Binding-site contacts:
Ligand atom OH contacts residue ASN1072 of chain 4.QA at 3.1 Å (h-bond).
Ligand atom CD1 contacts residue ALA1120 of chain 4.QA at 4.3 Å (hydrophobic).
Ligand atom CD1 contacts residue ASN1072 of chain 4.QA at 4.0 Å.
Ligand atom CD2 contacts residue GLN1063 of chain 4.QA at 3.6 Å.
Ligand atom CG2 contacts residue GLN1063 of chain 4.QA at 3.3 Å.
Ligand atom OH contacts residue HIS1068 of chain 4.QA at 3.8 Å.
Ligand atom CD1 contacts residue PHE1125 of chain 4.QA at 3.6 Å (hydrophobic).
Ligand atom CD2 contacts residue ALA1120 of chain 4.QA at 3.5 Å (hydrophobic).
Ligand atom CA contacts residue GLN1063 of chain 4.QA at 4.3 Å.
Ligand atom CE2 contacts residue ASN1072 of chain 4.QA at 4.4 Å.
Ligand atom CZ contacts residue ASN1072 of chain 4.QA at 3.5 Å.
Ligand atom CD1 contacts residue ASN1122 of chain 4.QA at 4.3 Å.
Ligand atom CG contacts residue GLN1063 of chain 4.QA at 4.3 Å.
Ligand atom CG contacts residue ALA1120 of chain 4.QA at 4.4 Å (hydrophobic).
Ligand atom CD2 contacts residue HIS1126 of chain 4.QA at 3.4 Å.
Ligand atom C contacts residue VAL1202 of chain 4.QA at 4.2 Å (hydrophobic).
Ligand atom O contacts residue HIS1126 of chain 4.QA at 3.3 Å (h-bond).
Ligand atom SD contacts residue ASN1072 of chain 4.QA at 3.7 Å.
Ligand atom CD1 contacts residue THR1121 of chain 4.QA at 3.0 Å.
Ligand atom O contacts residue VAL1202 of chain 4.QA at 3.2 Å.
Ligand atom O contacts residue GLN1063 of chain 4.QA at 2.9 Å (h-bond).
Ligand atom CG contacts residue ASN1072 of chain 4.QA at 4.2 Å.
Ligand atom C contacts residue GLN1063 of chain 4.QA at 3.9 Å.
Ligand atom O contacts residue THR1121 of chain 4.QA at 4.0 Å.
Ligand atom CD2 contacts residue LEU1129 of chain 4.QA at 4.2 Å (hydrophobic).
Ligand atom CB contacts residue GLN1063 of chain 4.QA at 4.5 Å.
Ligand atom CD1 contacts residue GLN1063 of chain 4.QA at 3.8 Å.
Ligand atom CE2 contacts residue GLN1063 of chain 4.QA at 3.3 Å.
Ligand atom CD2 contacts residue THR1121 of chain 4.QA at 4.0 Å.
Ligand atom C contacts residue HIS1126 of chain 4.QA at 4.0 Å.
Ligand atom CD2 contacts residue PHE1125 of chain 4.QA at 4.2 Å (hydrophobic).
Ligand atom CZ contacts residue GLN1063 of chain 4.QA at 4.1 Å.
Ligand atom CE1 contacts residue THR1121 of chain 4.QA at 3.9 Å.
Ligand atom CD2 contacts residue THR1121 of chain 4.QA at 4.3 Å.
Ligand atom CE1 contacts residue ASN1072 of chain 4.QA at 3.3 Å.
Ligand atom CG contacts residue THR1121 of chain 4.QA at 3.3 Å.
Ligand atom CG contacts residue HIS1126 of chain 4.QA at 4.3 Å.
Ligand atom CA contacts residue HIS1126 of chain 4.QA at 4.3 Å.
Ligand atom CB contacts residue THR1121 of chain 4.QA at 3.3 Å.
Ligand atom OH contacts residue GLN1063 of chain 4.QA at 3.7 Å.

Sequence of chain 4.QA:
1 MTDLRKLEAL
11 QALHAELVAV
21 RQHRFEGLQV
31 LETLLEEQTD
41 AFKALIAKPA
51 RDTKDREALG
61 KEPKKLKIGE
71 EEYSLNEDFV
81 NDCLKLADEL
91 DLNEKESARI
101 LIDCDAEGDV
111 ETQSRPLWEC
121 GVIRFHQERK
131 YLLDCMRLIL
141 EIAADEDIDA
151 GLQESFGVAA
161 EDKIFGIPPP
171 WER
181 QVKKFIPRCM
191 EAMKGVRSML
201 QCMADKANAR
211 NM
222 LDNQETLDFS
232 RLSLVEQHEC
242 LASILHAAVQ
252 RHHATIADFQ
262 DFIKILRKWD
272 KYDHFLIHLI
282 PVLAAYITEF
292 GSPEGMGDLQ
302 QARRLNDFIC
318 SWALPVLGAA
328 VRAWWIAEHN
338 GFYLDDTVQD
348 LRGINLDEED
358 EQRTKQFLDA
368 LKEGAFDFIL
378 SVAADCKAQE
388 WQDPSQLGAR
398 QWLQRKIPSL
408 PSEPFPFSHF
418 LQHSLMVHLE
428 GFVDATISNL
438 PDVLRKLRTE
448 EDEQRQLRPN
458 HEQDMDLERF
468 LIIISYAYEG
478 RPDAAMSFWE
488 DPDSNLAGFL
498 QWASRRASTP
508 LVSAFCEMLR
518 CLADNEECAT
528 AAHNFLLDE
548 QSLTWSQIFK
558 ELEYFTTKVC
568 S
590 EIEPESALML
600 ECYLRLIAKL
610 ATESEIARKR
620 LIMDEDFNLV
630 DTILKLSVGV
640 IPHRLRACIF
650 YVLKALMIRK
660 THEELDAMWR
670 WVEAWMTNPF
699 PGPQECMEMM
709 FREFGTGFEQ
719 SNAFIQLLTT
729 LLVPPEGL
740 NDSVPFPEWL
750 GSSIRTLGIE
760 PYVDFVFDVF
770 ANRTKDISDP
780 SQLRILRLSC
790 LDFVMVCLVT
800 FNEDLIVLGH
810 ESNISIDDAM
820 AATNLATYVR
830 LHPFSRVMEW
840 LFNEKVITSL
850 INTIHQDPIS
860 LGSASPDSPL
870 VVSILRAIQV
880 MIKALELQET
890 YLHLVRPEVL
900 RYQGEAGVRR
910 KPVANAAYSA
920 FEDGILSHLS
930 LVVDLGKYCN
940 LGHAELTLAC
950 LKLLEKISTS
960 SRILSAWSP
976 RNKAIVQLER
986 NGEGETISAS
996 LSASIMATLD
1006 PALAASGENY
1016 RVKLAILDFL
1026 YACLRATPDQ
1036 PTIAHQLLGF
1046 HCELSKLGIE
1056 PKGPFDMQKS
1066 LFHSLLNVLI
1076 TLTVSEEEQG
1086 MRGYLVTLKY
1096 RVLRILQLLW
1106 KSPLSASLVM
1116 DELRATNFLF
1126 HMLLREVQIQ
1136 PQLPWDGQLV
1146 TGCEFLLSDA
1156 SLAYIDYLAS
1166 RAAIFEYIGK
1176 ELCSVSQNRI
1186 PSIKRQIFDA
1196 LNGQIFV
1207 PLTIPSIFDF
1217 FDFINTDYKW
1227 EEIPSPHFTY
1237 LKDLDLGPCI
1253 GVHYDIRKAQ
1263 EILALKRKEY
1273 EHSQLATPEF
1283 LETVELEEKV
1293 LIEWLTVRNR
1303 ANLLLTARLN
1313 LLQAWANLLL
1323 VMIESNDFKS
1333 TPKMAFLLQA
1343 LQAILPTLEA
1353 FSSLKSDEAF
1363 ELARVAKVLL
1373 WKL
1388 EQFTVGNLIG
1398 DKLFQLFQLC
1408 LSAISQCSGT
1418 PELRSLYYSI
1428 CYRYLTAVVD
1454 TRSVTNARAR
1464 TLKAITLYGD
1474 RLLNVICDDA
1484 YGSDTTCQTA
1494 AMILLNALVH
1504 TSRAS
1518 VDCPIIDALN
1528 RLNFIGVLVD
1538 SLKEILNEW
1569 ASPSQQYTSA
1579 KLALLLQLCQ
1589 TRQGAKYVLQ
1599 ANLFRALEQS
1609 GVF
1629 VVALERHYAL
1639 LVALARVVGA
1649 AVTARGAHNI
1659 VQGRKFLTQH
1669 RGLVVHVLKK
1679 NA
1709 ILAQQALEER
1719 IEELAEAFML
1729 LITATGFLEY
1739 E

The protein below binds the small molecule below.
Small molecule (SMILES): CC[C@H](C)[C@H](N)C(=O)N[C@@H](CC(C)C)C(=O)N1CCC[C@H]1C(=O)N[C@@H](CCSC)C(=O)N[C@@H](Cc1ccc(O)cc1)C(=O)N[C@@H](CCCCN)C(=O)N[C@@H](CC(C)C)C(=O)N[C@@H](CO)C(=O)N1CCC[C@H]1C=O